This protein binds this small molecule.
Small molecule (SMILES): CC(=O)N[C@@H]1[C@@H](O)[C@H](O)[C@@H](CO)O[C@H]1O

Binding-site contacts:
Ligand atom C7 contacts residue ASN300 of chain 1.A at 3.4 Å.
Ligand atom C5 contacts residue ARG447 of chain 1.A at 4.2 Å.
Ligand atom N2 contacts residue GLN298 of chain 1.A at 3.8 Å.
Ligand atom C3 contacts residue ASN300 of chain 1.A at 3.8 Å.
Ligand atom C7 contacts residue ASN336 of chain 1.A at 4.4 Å.
Ligand atom C1 contacts residue ARG447 of chain 1.A at 4.0 Å.
Ligand atom C1 contacts residue ASN300 of chain 1.A at 1.5 Å.
Ligand atom C8 contacts residue GLN298 of chain 1.A at 3.7 Å.
Ligand atom O7 contacts residue ASN300 of chain 1.A at 3.7 Å.
Ligand atom C5 contacts residue ASN300 of chain 1.A at 3.7 Å.
Ligand atom C8 contacts residue ASN300 of chain 1.A at 4.0 Å.
Ligand atom O5 contacts residue ASN300 of chain 1.A at 2.4 Å (h-bond).
Ligand atom C6 contacts residue ARG447 of chain 1.A at 4.1 Å.
Ligand atom C8 contacts residue VAL337 of chain 1.A at 4.0 Å (hydrophobic).
Ligand atom C2 contacts residue ASN300 of chain 1.A at 2.4 Å.
Ligand atom O5 contacts residue ARG447 of chain 1.A at 3.1 Å (salt-bridge).
Ligand atom C1 contacts residue GLN298 of chain 1.A at 4.2 Å.
Ligand atom O7 contacts residue ASN336 of chain 1.A at 4.3 Å.
Ligand atom C8 contacts residue SER338 of chain 1.A at 3.5 Å.
Ligand atom C8 contacts residue ASN336 of chain 1.A at 3.4 Å.
Ligand atom O3 contacts residue GLN298 of chain 1.A at 4.2 Å.
Ligand atom C2 contacts residue GLN298 of chain 1.A at 4.1 Å.
Ligand atom N2 contacts residue ASN300 of chain 1.A at 2.8 Å (h-bond).
Ligand atom C3 contacts residue GLN298 of chain 1.A at 3.5 Å.
Ligand atom C4 contacts residue ASN300 of chain 1.A at 4.2 Å.

Sequence of chain 1.A:
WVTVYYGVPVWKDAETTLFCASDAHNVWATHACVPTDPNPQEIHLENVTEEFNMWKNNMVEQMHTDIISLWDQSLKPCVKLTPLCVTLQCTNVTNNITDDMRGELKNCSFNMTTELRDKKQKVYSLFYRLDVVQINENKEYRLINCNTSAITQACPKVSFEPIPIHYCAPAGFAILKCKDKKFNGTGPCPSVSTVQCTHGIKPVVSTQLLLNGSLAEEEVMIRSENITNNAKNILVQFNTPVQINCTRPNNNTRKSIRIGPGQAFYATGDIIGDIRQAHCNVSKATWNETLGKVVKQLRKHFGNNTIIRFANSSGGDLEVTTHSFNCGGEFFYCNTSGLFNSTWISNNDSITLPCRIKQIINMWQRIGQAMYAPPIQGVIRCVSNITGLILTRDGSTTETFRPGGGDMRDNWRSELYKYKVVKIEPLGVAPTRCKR